A small-molecule ligand and the protein it binds are described below.
Small molecule (SMILES): CC(=O)N[C@H]1[C@H](O[C@H]2[C@H](O)[C@@H](NC(C)=O)CO[C@@H]2CO)O[C@H](CO)[C@@H](O)[C@@H]1O

Sequence of chain 1.B:
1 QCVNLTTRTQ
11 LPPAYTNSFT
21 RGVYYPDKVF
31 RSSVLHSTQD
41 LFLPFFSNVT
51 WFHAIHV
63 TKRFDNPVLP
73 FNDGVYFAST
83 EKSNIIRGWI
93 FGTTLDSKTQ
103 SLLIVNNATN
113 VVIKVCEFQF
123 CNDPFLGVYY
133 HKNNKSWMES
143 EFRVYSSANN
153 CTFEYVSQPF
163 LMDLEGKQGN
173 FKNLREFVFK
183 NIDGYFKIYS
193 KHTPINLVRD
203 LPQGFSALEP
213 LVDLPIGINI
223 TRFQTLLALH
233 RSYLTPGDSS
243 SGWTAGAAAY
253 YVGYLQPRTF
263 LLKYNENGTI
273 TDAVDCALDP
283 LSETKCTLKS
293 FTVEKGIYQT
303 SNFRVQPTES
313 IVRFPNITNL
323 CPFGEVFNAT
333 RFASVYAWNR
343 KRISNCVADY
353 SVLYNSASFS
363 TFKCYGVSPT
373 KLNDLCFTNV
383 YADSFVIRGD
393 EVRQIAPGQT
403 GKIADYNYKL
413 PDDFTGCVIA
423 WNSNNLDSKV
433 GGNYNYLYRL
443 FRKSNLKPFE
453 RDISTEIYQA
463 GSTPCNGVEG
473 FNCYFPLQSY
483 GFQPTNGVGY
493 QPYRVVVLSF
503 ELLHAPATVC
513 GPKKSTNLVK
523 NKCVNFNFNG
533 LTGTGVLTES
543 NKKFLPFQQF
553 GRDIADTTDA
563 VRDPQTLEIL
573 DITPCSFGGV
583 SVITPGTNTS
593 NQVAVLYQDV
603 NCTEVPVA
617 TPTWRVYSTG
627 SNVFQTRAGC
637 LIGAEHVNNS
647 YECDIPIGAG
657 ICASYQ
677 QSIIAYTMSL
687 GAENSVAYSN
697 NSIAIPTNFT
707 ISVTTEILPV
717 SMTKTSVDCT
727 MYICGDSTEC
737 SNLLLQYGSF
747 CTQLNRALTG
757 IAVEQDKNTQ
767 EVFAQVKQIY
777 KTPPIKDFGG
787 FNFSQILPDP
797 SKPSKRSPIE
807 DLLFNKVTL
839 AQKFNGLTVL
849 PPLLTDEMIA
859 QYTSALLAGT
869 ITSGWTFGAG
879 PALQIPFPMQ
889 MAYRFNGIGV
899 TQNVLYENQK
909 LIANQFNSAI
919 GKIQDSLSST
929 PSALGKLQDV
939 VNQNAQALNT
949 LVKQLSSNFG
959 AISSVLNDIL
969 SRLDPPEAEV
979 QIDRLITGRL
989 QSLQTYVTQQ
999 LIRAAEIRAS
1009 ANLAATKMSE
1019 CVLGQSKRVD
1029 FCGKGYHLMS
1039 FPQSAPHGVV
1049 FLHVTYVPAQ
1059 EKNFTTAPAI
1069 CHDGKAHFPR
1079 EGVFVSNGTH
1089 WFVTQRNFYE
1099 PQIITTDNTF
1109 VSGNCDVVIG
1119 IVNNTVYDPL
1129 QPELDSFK

Binding-site contacts:
Ligand atom O5 contacts residue THR1087 of chain 1.B at 3.0 Å (h-bond).
Ligand atom C1 contacts residue THR1087 of chain 1.B at 3.4 Å.
Ligand atom C6 contacts residue ASN1085 of chain 1.B at 3.0 Å.
Ligand atom C5 contacts residue ASN1085 of chain 1.B at 3.1 Å.
Ligand atom C7 contacts residue GLY1086 of chain 1.B at 4.2 Å.
Ligand atom C7 contacts residue THR1087 of chain 1.B at 3.3 Å.
Ligand atom O6 contacts residue HIS1088 of chain 1.B at 3.4 Å (h-bond).
Ligand atom C3 contacts residue THR1087 of chain 1.B at 3.4 Å.
Ligand atom O7 contacts residue THR1087 of chain 1.B at 4.1 Å.
Ligand atom N2 contacts residue THR1087 of chain 1.B at 3.1 Å.
Ligand atom C4 contacts residue THR1087 of chain 1.B at 4.3 Å.
Ligand atom C8 contacts residue THR1087 of chain 1.B at 3.2 Å.
Ligand atom N2 contacts residue ASN1085 of chain 1.B at 3.5 Å (h-bond).
Ligand atom C3 contacts residue ASN1085 of chain 1.B at 3.5 Å.
Ligand atom O5 contacts residue HIS1088 of chain 1.B at 2.9 Å (h-bond).
Ligand atom C1 contacts residue ASN1085 of chain 1.B at 1.4 Å.
Ligand atom O3 contacts residue THR1087 of chain 1.B at 4.1 Å.
Ligand atom N2 contacts residue GLY1086 of chain 1.B at 3.8 Å.
Ligand atom C1 contacts residue GLY1086 of chain 1.B at 4.2 Å.
Ligand atom C6 contacts residue HIS1088 of chain 1.B at 3.2 Å.
Ligand atom C4 contacts residue HIS1088 of chain 1.B at 4.3 Å.
Ligand atom C1 contacts residue HIS1088 of chain 1.B at 4.2 Å.
Ligand atom C4 contacts residue ASN1085 of chain 1.B at 3.5 Å.
Ligand atom O5 contacts residue ASN1085 of chain 1.B at 2.4 Å (h-bond).
Ligand atom C8 contacts residue GLY1086 of chain 1.B at 3.6 Å.
Ligand atom C2 contacts residue ASN1085 of chain 1.B at 2.5 Å.
Ligand atom C3 contacts residue HIS1088 of chain 1.B at 4.5 Å.
Ligand atom C2 contacts residue THR1087 of chain 1.B at 3.5 Å.
Ligand atom C5 contacts residue THR1087 of chain 1.B at 4.0 Å.
Ligand atom C5 contacts residue HIS1088 of chain 1.B at 3.3 Å.
Ligand atom O6 contacts residue ASN1085 of chain 1.B at 4.0 Å.